A small-molecule ligand and the protein it binds are described below.
Small molecule (SMILES): CC1CCN(C(=O)NCCCCc2ccccc2)CC1

Binding-site contacts:
Ligand atom C11 contacts residue TYR148 of chain 1.A at 4.0 Å (hydrophobic).
Ligand atom C9 contacts residue THR149 of chain 1.A at 3.6 Å.
Ligand atom C16 contacts residue GLU180 of chain 1.A at 3.7 Å.
Ligand atom C7 contacts residue THR149 of chain 1.A at 3.8 Å.
Ligand atom C6 contacts residue TRP207 of chain 1.A at 3.8 Å (hydrophobic).
Ligand atom C7 contacts residue TRP207 of chain 1.A at 3.8 Å (hydrophobic).
Ligand atom C4 contacts residue ASN176 of chain 1.A at 3.5 Å.
Ligand atom O1 contacts residue ASN179 of chain 1.A at 2.8 Å (h-bond).
Ligand atom C12 contacts residue TRP103 of chain 1.A at 3.2 Å (hydrophobic).
Ligand atom C2 contacts residue MET142 of chain 1.A at 3.4 Å (hydrophobic).
Ligand atom C4 contacts residue MET142 of chain 1.A at 3.7 Å (hydrophobic).
Ligand atom C6 contacts residue ASN179 of chain 1.A at 3.8 Å.
Ligand atom N2 contacts residue ASN179 of chain 1.A at 3.9 Å.
Ligand atom C15 contacts residue LEU87 of chain 1.A at 3.4 Å (hydrophobic).
Ligand atom N1 contacts residue ASN179 of chain 1.A at 3.7 Å.
Ligand atom C6 contacts residue ASN176 of chain 1.A at 3.9 Å.
Ligand atom C14 contacts residue GLY106 of chain 1.A at 3.5 Å.
Ligand atom C16 contacts residue ASN179 of chain 1.A at 3.5 Å.
Ligand atom C15 contacts residue TYR148 of chain 1.A at 3.9 Å (hydrophobic).
Ligand atom C10 contacts residue TYR148 of chain 1.A at 3.9 Å (hydrophobic).
Ligand atom C15 contacts residue GLY106 of chain 1.A at 3.5 Å.
Ligand atom C1 contacts residue MET142 of chain 1.A at 3.6 Å (hydrophobic).
Ligand atom C7 contacts residue ASN176 of chain 1.A at 3.7 Å.
Ligand atom N2 contacts residue ASN176 of chain 1.A at 3.2 Å (h-bond).
Ligand atom C13 contacts residue MET102 of chain 1.A at 3.9 Å (hydrophobic).
Ligand atom C8 contacts residue TRP207 of chain 1.A at 3.9 Å (hydrophobic).
Ligand atom C16 contacts residue LEU183 of chain 1.A at 3.8 Å (hydrophobic).
Ligand atom C3 contacts residue TRP145 of chain 1.A at 3.3 Å (hydrophobic).
Ligand atom C1 contacts residue PHE184 of chain 1.A at 3.7 Å (hydrophobic).
Ligand atom C5 contacts residue ASN179 of chain 1.A at 3.5 Å.
Ligand atom C17 contacts residue PHE184 of chain 1.A at 3.9 Å (hydrophobic).
Ligand atom C11 contacts residue TRP103 of chain 1.A at 3.2 Å (hydrophobic).
Ligand atom C6 contacts residue PHE110 of chain 1.A at 3.7 Å (hydrophobic).
Ligand atom O1 contacts residue PHE110 of chain 1.A at 3.5 Å.
Ligand atom N2 contacts residue PHE110 of chain 1.A at 3.9 Å.
Ligand atom C3 contacts residue MET142 of chain 1.A at 3.0 Å (hydrophobic).
Ligand atom C12 contacts residue VAL152 of chain 1.A at 3.9 Å (hydrophobic).
Ligand atom C1 contacts residue TRP138 of chain 1.A at 3.6 Å (hydrophobic).
Ligand atom C7 contacts residue PHE110 of chain 1.A at 3.8 Å (hydrophobic).
Ligand atom C5 contacts residue PHE110 of chain 1.A at 3.7 Å (hydrophobic).

Sequence of chain 1.A:
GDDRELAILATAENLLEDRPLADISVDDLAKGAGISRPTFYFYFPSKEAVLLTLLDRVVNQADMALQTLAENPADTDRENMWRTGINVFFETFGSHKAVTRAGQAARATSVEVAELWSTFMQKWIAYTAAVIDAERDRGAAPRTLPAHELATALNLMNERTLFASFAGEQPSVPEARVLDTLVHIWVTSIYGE